Sequence of chain 1.E:
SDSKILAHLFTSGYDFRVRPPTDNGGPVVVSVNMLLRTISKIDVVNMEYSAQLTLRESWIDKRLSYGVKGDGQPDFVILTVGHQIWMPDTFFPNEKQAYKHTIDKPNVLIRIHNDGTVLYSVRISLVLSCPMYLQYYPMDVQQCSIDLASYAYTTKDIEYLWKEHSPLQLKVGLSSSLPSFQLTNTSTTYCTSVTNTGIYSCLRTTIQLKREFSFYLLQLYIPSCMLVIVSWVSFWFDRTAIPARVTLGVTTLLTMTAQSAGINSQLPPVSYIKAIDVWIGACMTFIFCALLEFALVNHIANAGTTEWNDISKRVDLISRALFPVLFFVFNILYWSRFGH

This small molecule binds to this protein.
Small molecule (SMILES): CC(=O)N[C@@H]1[C@@H](O)[C@H](O)[C@@H](CO)O[C@H]1O

Binding-site contacts:
Ligand atom O7 contacts residue ASN185 of chain 1.E at 2.9 Å (h-bond).
Ligand atom C3 contacts residue ASN185 of chain 1.E at 3.4 Å.
Ligand atom O5 contacts residue GLN208 of chain 1.E at 4.1 Å.
Ligand atom C8 contacts residue SER187 of chain 1.E at 4.1 Å.
Ligand atom C7 contacts residue ASN185 of chain 1.E at 3.1 Å.
Ligand atom C2 contacts residue GLN208 of chain 1.E at 4.2 Å.
Ligand atom C7 contacts residue SER187 of chain 1.E at 4.1 Å.
Ligand atom O5 contacts residue ASN185 of chain 1.E at 2.4 Å (h-bond).
Ligand atom N2 contacts residue ASN185 of chain 1.E at 2.5 Å (h-bond).
Ligand atom N2 contacts residue SER187 of chain 1.E at 4.2 Å.
Ligand atom O7 contacts residue GLN208 of chain 1.E at 3.6 Å.
Ligand atom C8 contacts residue THR206 of chain 1.E at 4.2 Å.
Ligand atom O3 contacts residue ASN185 of chain 1.E at 4.4 Å.
Ligand atom C5 contacts residue ASN185 of chain 1.E at 3.6 Å.
Ligand atom C8 contacts residue GLN208 of chain 1.E at 4.2 Å.
Ligand atom C1 contacts residue GLN208 of chain 1.E at 3.5 Å.
Ligand atom C7 contacts residue GLN208 of chain 1.E at 3.9 Å.
Ligand atom O7 contacts residue SER187 of chain 1.E at 4.4 Å.
Ligand atom C1 contacts residue ASN185 of chain 1.E at 1.5 Å.
Ligand atom C7 contacts residue GLN143 of chain 1.E at 4.0 Å.
Ligand atom N2 contacts residue GLN208 of chain 1.E at 4.5 Å.
Ligand atom C4 contacts residue ASN185 of chain 1.E at 3.9 Å.
Ligand atom C2 contacts residue ASN185 of chain 1.E at 2.0 Å.
Ligand atom C8 contacts residue GLN143 of chain 1.E at 3.2 Å.
Ligand atom O7 contacts residue THR186 of chain 1.E at 3.9 Å.
Ligand atom C3 contacts residue GLN208 of chain 1.E at 4.2 Å.
Ligand atom C5 contacts residue GLN208 of chain 1.E at 4.2 Å.
Ligand atom O7 contacts residue GLN143 of chain 1.E at 4.3 Å.